Binding-site contacts:
Ligand atom O2 contacts residue THR73 of chain 1.A at 3.8 Å.
Ligand atom C contacts residue GLN63 of chain 1.A at 3.9 Å.
Ligand atom N contacts residue HIS126 of chain 1.A at 3.8 Å.
Ligand atom C5 contacts residue PHE60 of chain 1.A at 3.7 Å (hydrophobic).
Ligand atom C2 contacts residue PHE60 of chain 1.A at 3.9 Å (hydrophobic).
Ligand atom C1 contacts residue PHE60 of chain 1.A at 3.6 Å (hydrophobic).
Ligand atom C1 contacts residue THR73 of chain 1.A at 3.8 Å.
Ligand atom CB contacts residue GLY72 of chain 1.A at 3.9 Å.
Ligand atom C6 contacts residue PHE60 of chain 1.A at 3.7 Å (hydrophobic).
Ligand atom O contacts residue ARG55 of chain 1.A at 3.8 Å.
Ligand atom N contacts residue ASN102 of chain 1.A at 2.7 Å (h-bond).
Ligand atom CD contacts residue GLN63 of chain 1.A at 3.8 Å.
Ligand atom C3 contacts residue GLY72 of chain 1.A at 3.6 Å.
Ligand atom C4 contacts residue PHE60 of chain 1.A at 3.8 Å (hydrophobic).
Ligand atom N contacts residue ARG55 of chain 1.A at 3.7 Å.
Ligand atom O contacts residue PHE60 of chain 1.A at 3.9 Å.
Ligand atom ON1 contacts residue ILE57 of chain 1.A at 3.7 Å.
Ligand atom CA contacts residue HIS126 of chain 1.A at 3.6 Å.
Ligand atom O contacts residue GLN63 of chain 1.A at 3.4 Å (h-bond).
Ligand atom CD contacts residue PHE113 of chain 1.A at 3.7 Å (hydrophobic).
Ligand atom N contacts residue GLY72 of chain 1.A at 3.1 Å (h-bond).
Ligand atom C2 contacts residue TRP121 of chain 1.A at 3.8 Å (hydrophobic).
Ligand atom C contacts residue ARG55 of chain 1.A at 3.6 Å.
Ligand atom CD contacts residue ARG55 of chain 1.A at 3.9 Å.
Ligand atom O contacts residue ARG55 of chain 1.A at 3.9 Å.
Ligand atom CA contacts residue ASN102 of chain 1.A at 3.6 Å.
Ligand atom O contacts residue TRP121 of chain 1.A at 3.3 Å (h-bond).
Ligand atom C contacts residue ASN102 of chain 1.A at 3.5 Å.
Ligand atom CB contacts residue ASN102 of chain 1.A at 3.7 Å.
Ligand atom C3 contacts residue TRP121 of chain 1.A at 3.7 Å (hydrophobic).
Ligand atom O contacts residue GLN63 of chain 1.A at 3.2 Å (h-bond).
Ligand atom CB contacts residue LEU122 of chain 1.A at 3.5 Å (hydrophobic).
Ligand atom C4 contacts residue GLY72 of chain 1.A at 3.8 Å.
Ligand atom CB contacts residue HIS126 of chain 1.A at 3.6 Å.
Ligand atom O contacts residue ALA101 of chain 1.A at 3.5 Å.
Ligand atom CA contacts residue ASN102 of chain 1.A at 3.5 Å.
Ligand atom CB contacts residue GLN111 of chain 1.A at 3.9 Å.
Ligand atom O contacts residue ARG55 of chain 1.A at 3.0 Å (salt-bridge).
Ligand atom O1 contacts residue THR73 of chain 1.A at 3.8 Å.
Ligand atom CG contacts residue PHE60 of chain 1.A at 3.8 Å (hydrophobic).

The small molecule below binds the protein below.
Small molecule (SMILES): C[C@H](NC(=O)CCC(=O)O)C(=O)NCC(=O)N1CCC[C@H]1C(=O)N[C@@H](Cc1ccccc1)C(=O)Nc1ccc([N+](=O)O)cc1

Sequence of chain 1.A:
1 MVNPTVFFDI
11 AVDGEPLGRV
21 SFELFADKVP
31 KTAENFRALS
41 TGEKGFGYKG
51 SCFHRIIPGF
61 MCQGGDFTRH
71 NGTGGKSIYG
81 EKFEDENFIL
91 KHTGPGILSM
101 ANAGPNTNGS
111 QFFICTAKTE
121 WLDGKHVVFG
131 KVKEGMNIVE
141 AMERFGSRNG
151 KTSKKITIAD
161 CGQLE